The small molecule below binds the protein below.
Small molecule (SMILES): Oc1ccc(-c2ccccc2)cc1O

Sequence of chain 6.A:
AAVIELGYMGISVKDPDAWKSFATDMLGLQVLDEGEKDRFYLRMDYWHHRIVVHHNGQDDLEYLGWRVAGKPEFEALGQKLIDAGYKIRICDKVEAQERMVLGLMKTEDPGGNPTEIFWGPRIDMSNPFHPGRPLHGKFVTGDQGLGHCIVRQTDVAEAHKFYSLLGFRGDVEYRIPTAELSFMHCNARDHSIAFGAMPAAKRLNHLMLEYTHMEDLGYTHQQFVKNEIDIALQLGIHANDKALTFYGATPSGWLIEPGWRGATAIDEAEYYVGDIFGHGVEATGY

Binding-site contacts:
Ligand atom CB6 contacts residue ALA197 of chain 6.A at 4.1 Å (hydrophobic).
Ligand atom CB5 contacts residue ASN196 of chain 6.A at 3.8 Å.
Ligand atom OA4 contacts residue GLY171 of chain 6.A at 2.6 Å (h-bond).
Ligand atom CA2 contacts residue ASP276 of chain 6.A at 3.1 Å.
Ligand atom CB2 contacts residue ALA274 of chain 6.A at 4.1 Å (hydrophobic).
Ligand atom CA4 contacts residue GLY171 of chain 6.A at 3.5 Å.
Ligand atom OA4 contacts residue PHE172 of chain 6.A at 3.8 Å.
Ligand atom CB6 contacts residue ASN196 of chain 6.A at 3.7 Å.
Ligand atom CA1 contacts residue ASP276 of chain 6.A at 4.3 Å.
Ligand atom CA6 contacts residue CYS195 of chain 6.A at 3.3 Å (hydrophobic).
Ligand atom CB3 contacts residue ALA274 of chain 6.A at 3.8 Å (hydrophobic).
Ligand atom CA3 contacts residue ASP276 of chain 6.A at 3.4 Å.
Ligand atom CA1 contacts residue HIS194 of chain 6.A at 3.7 Å.
Ligand atom CB2 contacts residue HIS194 of chain 6.A at 3.9 Å.
Ligand atom OA3 contacts residue ASP276 of chain 6.A at 2.9 Å (salt-bridge).
Ligand atom OA3 contacts residue ARG173 of chain 6.A at 3.4 Å.
Ligand atom CA4 contacts residue HIS194 of chain 6.A at 4.2 Å.
Ligand atom CB5 contacts residue ALA197 of chain 6.A at 3.7 Å (hydrophobic).
Ligand atom CA1 contacts residue ASN196 of chain 6.A at 4.3 Å.
Ligand atom OA4 contacts residue ARG173 of chain 6.A at 3.6 Å.
Ligand atom CB3 contacts residue ALA197 of chain 6.A at 4.0 Å (hydrophobic).
Ligand atom CA5 contacts residue ASN196 of chain 6.A at 4.2 Å.
Ligand atom CB4 contacts residue ASN196 of chain 6.A at 4.0 Å.
Ligand atom CA5 contacts residue CYS195 of chain 6.A at 3.6 Å (hydrophobic).
Ligand atom OA3 contacts residue HIS194 of chain 6.A at 4.0 Å.
Ligand atom CB2 contacts residue ASP276 of chain 6.A at 4.4 Å.
Ligand atom CA6 contacts residue ASN196 of chain 6.A at 3.5 Å.
Ligand atom CA5 contacts residue GLY171 of chain 6.A at 3.6 Å.
Ligand atom CB1 contacts residue ASN196 of chain 6.A at 3.9 Å.
Ligand atom CA4 contacts residue ARG173 of chain 6.A at 3.9 Å.
Ligand atom CA6 contacts residue HIS194 of chain 6.A at 4.0 Å.
Ligand atom CA2 contacts residue HIS194 of chain 6.A at 3.6 Å.
Ligand atom OA4 contacts residue HIS194 of chain 6.A at 4.4 Å.
Ligand atom CB3 contacts residue ASN196 of chain 6.A at 4.0 Å.
Ligand atom CA3 contacts residue HIS194 of chain 6.A at 3.8 Å.
Ligand atom CB2 contacts residue ASN196 of chain 6.A at 3.8 Å.
Ligand atom CA5 contacts residue HIS194 of chain 6.A at 4.0 Å.
Ligand atom CB1 contacts residue HIS194 of chain 6.A at 4.2 Å.
Ligand atom CA3 contacts residue ARG173 of chain 6.A at 3.9 Å.
Ligand atom CB4 contacts residue ALA197 of chain 6.A at 3.6 Å (hydrophobic).